Binding-site contacts:
Ligand atom C27 contacts residue TYR215 of chain 1.A at 4.1 Å (hydrophobic).
Ligand atom C21 contacts residue VAL210 of chain 1.A at 3.7 Å (hydrophobic).
Ligand atom O1 contacts residue GLN106 of chain 1.A at 2.9 Å (h-bond).
Ligand atom C18 contacts residue VAL196 of chain 1.A at 4.1 Å (hydrophobic).
Ligand atom O3 contacts residue PHE75 of chain 1.A at 3.4 Å.
Ligand atom C10 contacts residue HIS108 of chain 1.A at 3.9 Å.
Ligand atom C5 contacts residue LEU207 of chain 1.A at 3.9 Å (hydrophobic).
Ligand atom O1 contacts residue GLU85 of chain 1.A at 3.1 Å (salt-bridge).
Ligand atom C12 contacts residue TYR192 of chain 1.A at 3.5 Å (hydrophobic).
Ligand atom C18 contacts residue TYR215 of chain 1.A at 3.9 Å (hydrophobic).
Ligand atom C14 contacts residue PHE75 of chain 1.A at 3.9 Å (hydrophobic).
Ligand atom C24 contacts residue GLU214 of chain 1.A at 3.8 Å.
Ligand atom C13 contacts residue GLU85 of chain 1.A at 3.4 Å.
Ligand atom C13 contacts residue ARG81 of chain 1.A at 4.1 Å.
Ligand atom C23 contacts residue GLU214 of chain 1.A at 3.8 Å.
Ligand atom O3 contacts residue VAL164 of chain 1.A at 3.5 Å.
Ligand atom C24 contacts residue TYR215 of chain 1.A at 3.8 Å (hydrophobic).
Ligand atom C13 contacts residue TYR121 of chain 1.A at 3.7 Å (hydrophobic).
Ligand atom C16 contacts residue ILE162 of chain 1.A at 3.9 Å (hydrophobic).
Ligand atom C26 contacts residue THR87 of chain 1.A at 3.5 Å.
Ligand atom S1 contacts residue PHE75 of chain 1.A at 4.0 Å.
Ligand atom C6 contacts residue VAL196 of chain 1.A at 4.1 Å (hydrophobic).
Ligand atom C23 contacts residue TYR215 of chain 1.A at 3.5 Å (hydrophobic).
Ligand atom C13 contacts residue GLN106 of chain 1.A at 4.0 Å.
Ligand atom C5 contacts residue PRO198 of chain 1.A at 3.9 Å (hydrophobic).
Ligand atom S1 contacts residue VAL164 of chain 1.A at 4.0 Å.
Ligand atom O2 contacts residue ASN143 of chain 1.A at 3.0 Å (h-bond).
Ligand atom C4 contacts residue LEU207 of chain 1.A at 4.0 Å (hydrophobic).
Ligand atom C5 contacts residue ARG117 of chain 1.A at 3.8 Å.
Ligand atom O3 contacts residue TYR192 of chain 1.A at 2.8 Å (h-bond).
Ligand atom S1 contacts residue TYR192 of chain 1.A at 4.0 Å.
Ligand atom C15 contacts residue TYR192 of chain 1.A at 4.1 Å (hydrophobic).
Ligand atom O2 contacts residue VAL164 of chain 1.A at 3.7 Å.
Ligand atom C4 contacts residue ARG117 of chain 1.A at 4.0 Å.
Ligand atom C14 contacts residue GLU85 of chain 1.A at 4.0 Å.
Ligand atom C25 contacts residue THR87 of chain 1.A at 4.0 Å.
Ligand atom O1 contacts residue TYR121 of chain 1.A at 4.1 Å.
Ligand atom S1 contacts residue ASN143 of chain 1.A at 4.1 Å.
Ligand atom C2 contacts residue VAL196 of chain 1.A at 4.0 Å (hydrophobic).
Ligand atom C8 contacts residue HIS108 of chain 1.A at 3.6 Å.

Sequence of chain 1.A:
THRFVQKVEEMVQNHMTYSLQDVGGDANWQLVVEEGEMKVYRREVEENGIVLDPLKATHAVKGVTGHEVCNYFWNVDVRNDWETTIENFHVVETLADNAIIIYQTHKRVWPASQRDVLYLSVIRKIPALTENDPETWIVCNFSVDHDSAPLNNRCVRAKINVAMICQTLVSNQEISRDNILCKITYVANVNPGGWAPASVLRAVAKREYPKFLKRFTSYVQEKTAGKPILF

A small-molecule ligand and the protein it binds are described below.
Small molecule (SMILES): O=S(=O)(CCO)c1ccc(-c2ccc(C3CCCC3)c([C@H]3C[C@H]3c3ccccn3)c2)cc1